The protein below binds the small molecule below.
Small molecule (SMILES): CC(=O)N[C@H]1[C@H](O[C@H]2[C@H](O)[C@@H](NC(C)=O)CO[C@@H]2CO)O[C@H](CO)[C@@H](O)[C@@H]1O

Binding-site contacts:
Ligand atom C8 contacts residue PHE59 of chain 1.B at 3.8 Å (hydrophobic).
Ligand atom O5 contacts residue ASN30 of chain 1.B at 2.4 Å (h-bond).
Ligand atom C5 contacts residue ASN30 of chain 1.B at 3.6 Å.
Ligand atom C7 contacts residue ASN30 of chain 1.B at 3.2 Å.
Ligand atom C4 contacts residue ASN30 of chain 1.B at 4.3 Å.
Ligand atom O7 contacts residue ASN30 of chain 1.B at 3.8 Å.
Ligand atom C6 contacts residue ARG216 of chain 1.B at 3.6 Å.
Ligand atom N2 contacts residue ASP213 of chain 1.B at 4.2 Å.
Ligand atom O5 contacts residue ARG216 of chain 1.B at 4.0 Å.
Ligand atom C2 contacts residue ASN30 of chain 1.B at 2.5 Å.
Ligand atom C3 contacts residue ASN30 of chain 1.B at 3.8 Å.
Ligand atom O6 contacts residue ASP213 of chain 1.B at 3.0 Å (salt-bridge).
Ligand atom C5 contacts residue ARG216 of chain 1.B at 4.0 Å.
Ligand atom O7 contacts residue PHE59 of chain 1.B at 3.7 Å.
Ligand atom C7 contacts residue ASP213 of chain 1.B at 4.4 Å.
Ligand atom O6 contacts residue ARG216 of chain 1.B at 4.4 Å.
Ligand atom C1 contacts residue ASN30 of chain 1.B at 1.4 Å.
Ligand atom O7 contacts residue ARG216 of chain 1.B at 4.3 Å.
Ligand atom C8 contacts residue ASP213 of chain 1.B at 3.8 Å.
Ligand atom C8 contacts residue ASN30 of chain 1.B at 3.7 Å.
Ligand atom N2 contacts residue ASN30 of chain 1.B at 3.0 Å (h-bond).
Ligand atom C8 contacts residue ARG216 of chain 1.B at 4.1 Å.
Ligand atom C7 contacts residue PHE59 of chain 1.B at 4.1 Å (hydrophobic).
Ligand atom C6 contacts residue ASP213 of chain 1.B at 3.3 Å.

Sequence of chain 1.B:
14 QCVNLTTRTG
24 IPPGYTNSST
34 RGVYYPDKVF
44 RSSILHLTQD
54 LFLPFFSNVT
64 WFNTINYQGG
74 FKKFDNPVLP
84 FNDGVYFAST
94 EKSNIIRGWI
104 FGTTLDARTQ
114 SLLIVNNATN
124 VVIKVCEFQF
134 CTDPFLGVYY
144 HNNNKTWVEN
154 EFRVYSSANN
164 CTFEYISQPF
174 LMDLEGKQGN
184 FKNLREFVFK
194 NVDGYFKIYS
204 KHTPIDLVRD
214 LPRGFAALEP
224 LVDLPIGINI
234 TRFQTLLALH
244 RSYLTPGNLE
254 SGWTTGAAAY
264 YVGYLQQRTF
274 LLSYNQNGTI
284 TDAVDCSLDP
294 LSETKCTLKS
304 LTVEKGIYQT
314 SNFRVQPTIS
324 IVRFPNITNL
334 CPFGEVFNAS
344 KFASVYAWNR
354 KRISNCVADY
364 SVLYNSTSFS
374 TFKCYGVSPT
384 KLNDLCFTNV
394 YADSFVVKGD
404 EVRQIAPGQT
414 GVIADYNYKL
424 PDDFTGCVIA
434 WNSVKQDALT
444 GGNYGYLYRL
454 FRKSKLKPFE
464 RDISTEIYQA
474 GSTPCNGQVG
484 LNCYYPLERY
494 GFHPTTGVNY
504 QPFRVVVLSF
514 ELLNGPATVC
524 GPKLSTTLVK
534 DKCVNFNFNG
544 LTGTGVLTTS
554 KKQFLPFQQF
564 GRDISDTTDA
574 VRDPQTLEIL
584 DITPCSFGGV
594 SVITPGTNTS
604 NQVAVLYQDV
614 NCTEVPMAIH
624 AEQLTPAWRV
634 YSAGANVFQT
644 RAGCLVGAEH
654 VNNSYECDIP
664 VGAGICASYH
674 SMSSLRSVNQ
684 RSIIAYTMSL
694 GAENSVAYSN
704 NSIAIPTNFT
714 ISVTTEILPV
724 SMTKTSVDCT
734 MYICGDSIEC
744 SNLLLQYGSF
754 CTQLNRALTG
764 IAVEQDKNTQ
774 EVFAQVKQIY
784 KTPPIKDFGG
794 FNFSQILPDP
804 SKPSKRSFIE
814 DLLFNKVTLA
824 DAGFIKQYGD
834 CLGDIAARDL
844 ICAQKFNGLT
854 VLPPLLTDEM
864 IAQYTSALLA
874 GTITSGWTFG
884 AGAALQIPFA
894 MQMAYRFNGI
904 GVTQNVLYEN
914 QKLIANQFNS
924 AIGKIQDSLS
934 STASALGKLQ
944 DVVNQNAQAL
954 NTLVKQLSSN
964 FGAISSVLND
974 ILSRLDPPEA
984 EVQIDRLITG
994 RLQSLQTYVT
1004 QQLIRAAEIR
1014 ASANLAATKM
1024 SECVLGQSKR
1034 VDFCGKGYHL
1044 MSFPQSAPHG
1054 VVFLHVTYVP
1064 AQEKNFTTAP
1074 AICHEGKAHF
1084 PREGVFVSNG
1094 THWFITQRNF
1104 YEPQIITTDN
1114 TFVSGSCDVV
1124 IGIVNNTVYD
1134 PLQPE